Binding-site contacts:
Ligand atom O3P contacts residue TYR132 of chain 1.A at 3.8 Å.
Ligand atom O3P contacts residue ARG56 of chain 1.A at 2.6 Å (salt-bridge).
Ligand atom C contacts residue ASN228 of chain 1.A at 3.7 Å.
Ligand atom CA contacts residue ASN228 of chain 1.A at 3.9 Å.
Ligand atom O1P contacts residue ARG56 of chain 1.A at 2.8 Å (salt-bridge).
Ligand atom P contacts residue TYR132 of chain 1.A at 3.6 Å.
Ligand atom O contacts residue VAL180 of chain 1.A at 3.7 Å.
Ligand atom CA contacts residue ASN177 of chain 1.A at 3.6 Å.
Ligand atom C contacts residue LEU176 of chain 1.A at 3.8 Å (hydrophobic).
Ligand atom C contacts residue ASN228 of chain 1.A at 3.9 Å.
Ligand atom CD contacts residue LEU224 of chain 1.A at 3.6 Å (hydrophobic).
Ligand atom O1P contacts residue ARG131 of chain 1.A at 2.6 Å (salt-bridge).
Ligand atom CB contacts residue ASN177 of chain 1.A at 3.5 Å.
Ligand atom C contacts residue LYS49 of chain 1.A at 3.9 Å.
Ligand atom N contacts residue LEU176 of chain 1.A at 3.5 Å.
Ligand atom CA contacts residue ASN228 of chain 1.A at 3.5 Å.
Ligand atom O contacts residue LYS49 of chain 1.A at 2.8 Å (salt-bridge).
Ligand atom CD1 contacts residue ILE221 of chain 1.A at 3.8 Å (hydrophobic).
Ligand atom P contacts residue ARG131 of chain 1.A at 3.7 Å.
Ligand atom O1P contacts residue TYR132 of chain 1.A at 3.9 Å.
Ligand atom P contacts residue ARG56 of chain 1.A at 3.7 Å.
Ligand atom O contacts residue ASN228 of chain 1.A at 2.9 Å (h-bond).
Ligand atom O contacts residue LYS49 of chain 1.A at 2.8 Å (salt-bridge).
Ligand atom CB contacts residue LEU231 of chain 1.A at 3.9 Å (hydrophobic).
Ligand atom O3P contacts residue LYS49 of chain 1.A at 3.8 Å.
Ligand atom C contacts residue LEU231 of chain 1.A at 3.6 Å (hydrophobic).
Ligand atom CG2 contacts residue ASN228 of chain 1.A at 3.2 Å.
Ligand atom C contacts residue LYS49 of chain 1.A at 3.2 Å.
Ligand atom O2P contacts residue TYR132 of chain 1.A at 2.5 Å (h-bond).
Ligand atom C contacts residue ASN177 of chain 1.A at 3.6 Å.
Ligand atom N contacts residue ASN228 of chain 1.A at 2.9 Å (h-bond).
Ligand atom CB contacts residue ASN177 of chain 1.A at 3.5 Å.
Ligand atom CA contacts residue LEU176 of chain 1.A at 3.7 Å (hydrophobic).
Ligand atom N contacts residue ASN177 of chain 1.A at 2.8 Å (h-bond).
Ligand atom OXT contacts residue LYS49 of chain 1.A at 3.6 Å.
Ligand atom O2P contacts residue ARG131 of chain 1.A at 3.0 Å (salt-bridge).
Ligand atom CB contacts residue TRP232 of chain 1.A at 3.6 Å (hydrophobic).
Ligand atom O contacts residue LEU231 of chain 1.A at 3.4 Å.
Ligand atom CA contacts residue ASN177 of chain 1.A at 3.7 Å.
Ligand atom CA contacts residue LYS49 of chain 1.A at 3.7 Å.

Sequence of chain 1.A:
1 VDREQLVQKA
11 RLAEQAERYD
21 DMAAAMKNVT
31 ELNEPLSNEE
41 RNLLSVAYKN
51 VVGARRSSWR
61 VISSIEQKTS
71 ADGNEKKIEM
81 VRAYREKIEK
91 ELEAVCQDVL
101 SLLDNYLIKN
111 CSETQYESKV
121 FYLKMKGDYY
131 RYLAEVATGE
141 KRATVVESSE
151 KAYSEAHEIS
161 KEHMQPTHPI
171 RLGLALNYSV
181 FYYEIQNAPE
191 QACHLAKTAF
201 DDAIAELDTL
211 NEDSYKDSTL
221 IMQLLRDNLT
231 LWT

A protein and the small-molecule ligand that binds it are described below.
Small molecule (SMILES): CC[C@H](C)[C@H](NC(=O)[C@H](C)NC(=O)[C@H](C)N)C(=O)N[C@@H](COP(=O)(O)O)C(=O)N[C@@H](CC(C)C)C(=O)N1CCC[C@H]1C(=O)O